Binding-site contacts:
Ligand atom C contacts residue ZDC1 of chain 1.T at 2.9 Å.
Ligand atom C contacts residue ZDC1 of chain 1.T at 3.9 Å.
Ligand atom O contacts residue NH21 of chain 1.U at 2.2 Å (h-bond).
Ligand atom CA contacts residue NH21 of chain 1.U at 2.4 Å.
Ligand atom CE contacts residue ASP99 of chain 1.E at 3.5 Å.
Ligand atom CG contacts residue SER23 of chain 1.E at 4.5 Å.
Ligand atom N contacts residue SER23 of chain 1.E at 3.3 Å (h-bond).
Ligand atom CB contacts residue SER23 of chain 1.E at 4.1 Å.
Ligand atom CD contacts residue ZDC1 of chain 1.T at 4.0 Å.
Ligand atom N contacts residue NH21 of chain 1.U at 3.6 Å (h-bond).
Ligand atom CG contacts residue NH21 of chain 1.U at 3.3 Å.
Ligand atom CB contacts residue NH21 of chain 1.U at 3.3 Å.
Ligand atom CA contacts residue ZDC1 of chain 1.T at 4.2 Å.
Ligand atom CB contacts residue ZDC1 of chain 1.T at 3.5 Å.
Ligand atom CD contacts residue ASP99 of chain 1.E at 3.6 Å.
Ligand atom C contacts residue NH21 of chain 1.U at 4.0 Å.
Ligand atom CA contacts residue SER23 of chain 1.E at 3.5 Å.
Ligand atom N contacts residue ZDC1 of chain 1.T at 1.2 Å.
Ligand atom C contacts residue NH21 of chain 1.U at 1.3 Å.
Ligand atom O contacts residue ZDC1 of chain 1.T at 3.3 Å (h-bond).
Ligand atom O contacts residue NH21 of chain 1.U at 3.5 Å (h-bond).
Ligand atom NZ contacts residue ASP99 of chain 1.E at 2.8 Å (salt-bridge).
Ligand atom CD contacts residue SER23 of chain 1.E at 3.7 Å.
Ligand atom CD2 contacts residue NH21 of chain 1.U at 3.5 Å.
Ligand atom CA contacts residue ZDC1 of chain 1.T at 2.4 Å.
Ligand atom N contacts residue ZDC1 of chain 1.T at 3.2 Å.

The protein below binds the small molecule below.
Small molecule (SMILES): CC(C)C[C@H](C=O)NC(=O)[C@@H](CCCCN)NC(=O)[C@@H](C)NC(=O)[C@@H](CC(C)C)NC(=O)[C@@H](C)NC(=O)[C@@H](CCCCN)NC(=O)[C@@H](CC(C)C)NC(=O)[C@@H](C)NC(=O)[C@@H](CCCCN)NC(=O)[C@@H](CCCCN)NC(=O)[C@@H](Cc1ccc(O)cc1)NC(=O)[C@H](N)CCCCN

Sequence of chain 1.E:
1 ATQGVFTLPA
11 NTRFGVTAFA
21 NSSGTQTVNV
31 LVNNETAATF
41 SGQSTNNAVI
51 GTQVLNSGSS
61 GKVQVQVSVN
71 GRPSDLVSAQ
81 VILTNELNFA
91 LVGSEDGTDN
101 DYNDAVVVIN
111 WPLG